Binding-site contacts:
Ligand atom C4 contacts residue ASN194 of chain 1.C at 4.2 Å.
Ligand atom C7 contacts residue GLN192 of chain 1.C at 4.4 Å.
Ligand atom O7 contacts residue GLN192 of chain 1.C at 3.9 Å.
Ligand atom C6 contacts residue THR196 of chain 1.C at 4.5 Å.
Ligand atom C8 contacts residue GLU197 of chain 1.C at 3.6 Å.
Ligand atom C1 contacts residue ILE159 of chain 1.C at 4.1 Å (hydrophobic).
Ligand atom C7 contacts residue ASN194 of chain 1.C at 3.2 Å.
Ligand atom C3 contacts residue ASN194 of chain 1.C at 3.7 Å.
Ligand atom O5 contacts residue THR196 of chain 1.C at 3.8 Å.
Ligand atom C8 contacts residue ILE159 of chain 1.C at 3.7 Å (hydrophobic).
Ligand atom N2 contacts residue ASN194 of chain 1.C at 2.8 Å (h-bond).
Ligand atom N2 contacts residue ILE159 of chain 1.C at 3.6 Å.
Ligand atom C5 contacts residue ASN194 of chain 1.C at 3.6 Å.
Ligand atom C8 contacts residue ASN194 of chain 1.C at 4.5 Å.
Ligand atom C1 contacts residue THR196 of chain 1.C at 3.4 Å.
Ligand atom C2 contacts residue ILE159 of chain 1.C at 4.5 Å (hydrophobic).
Ligand atom O7 contacts residue ILE159 of chain 1.C at 4.3 Å.
Ligand atom O5 contacts residue ASN194 of chain 1.C at 2.4 Å (h-bond).
Ligand atom O6 contacts residue GLU197 of chain 1.C at 3.4 Å.
Ligand atom C1 contacts residue ASN194 of chain 1.C at 1.4 Å.
Ligand atom C8 contacts residue GLN192 of chain 1.C at 4.3 Å.
Ligand atom O7 contacts residue LYS232 of chain 1.C at 4.0 Å.
Ligand atom C8 contacts residue THR153 of chain 1.C at 4.2 Å.
Ligand atom C7 contacts residue ILE159 of chain 1.C at 3.7 Å (hydrophobic).
Ligand atom C2 contacts residue ASN194 of chain 1.C at 2.4 Å.
Ligand atom C5 contacts residue THR196 of chain 1.C at 3.9 Å.
Ligand atom O7 contacts residue THR196 of chain 1.C at 4.1 Å.
Ligand atom O6 contacts residue THR196 of chain 1.C at 3.7 Å.
Ligand atom O7 contacts residue ASN194 of chain 1.C at 3.2 Å (h-bond).

Sequence of chain 1.C:
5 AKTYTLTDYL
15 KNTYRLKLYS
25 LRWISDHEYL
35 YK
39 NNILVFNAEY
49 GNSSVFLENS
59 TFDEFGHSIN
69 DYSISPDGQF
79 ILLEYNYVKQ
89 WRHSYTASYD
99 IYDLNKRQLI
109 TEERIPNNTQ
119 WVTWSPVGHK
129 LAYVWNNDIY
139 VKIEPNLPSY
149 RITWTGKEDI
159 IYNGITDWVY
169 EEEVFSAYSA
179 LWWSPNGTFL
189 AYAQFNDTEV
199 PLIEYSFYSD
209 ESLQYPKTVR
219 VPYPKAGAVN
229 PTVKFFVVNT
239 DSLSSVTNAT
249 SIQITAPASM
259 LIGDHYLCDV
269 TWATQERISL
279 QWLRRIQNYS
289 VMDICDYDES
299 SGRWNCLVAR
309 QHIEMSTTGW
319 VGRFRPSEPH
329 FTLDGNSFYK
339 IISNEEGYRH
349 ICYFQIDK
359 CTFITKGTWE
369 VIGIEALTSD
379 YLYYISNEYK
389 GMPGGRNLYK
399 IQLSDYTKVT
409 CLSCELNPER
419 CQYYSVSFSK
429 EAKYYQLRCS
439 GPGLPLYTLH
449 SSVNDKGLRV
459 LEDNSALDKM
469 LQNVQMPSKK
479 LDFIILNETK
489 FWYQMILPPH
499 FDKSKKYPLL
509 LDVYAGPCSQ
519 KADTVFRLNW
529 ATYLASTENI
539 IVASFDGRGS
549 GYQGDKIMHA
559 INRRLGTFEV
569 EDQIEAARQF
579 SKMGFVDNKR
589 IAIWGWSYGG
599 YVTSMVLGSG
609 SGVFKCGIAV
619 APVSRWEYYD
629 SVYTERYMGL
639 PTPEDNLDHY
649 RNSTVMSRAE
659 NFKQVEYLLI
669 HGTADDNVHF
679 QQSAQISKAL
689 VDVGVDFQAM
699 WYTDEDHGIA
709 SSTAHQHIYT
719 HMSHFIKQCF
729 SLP

A small-molecule ligand and the protein it binds are described below.
Small molecule (SMILES): CC(=O)N[C@H]1[C@H](O[C@H]2[C@H](O)[C@@H](NC(C)=O)CO[C@@H]2CO)O[C@H](CO)[C@@H](O)[C@@H]1O